Sequence of chain 26.C:
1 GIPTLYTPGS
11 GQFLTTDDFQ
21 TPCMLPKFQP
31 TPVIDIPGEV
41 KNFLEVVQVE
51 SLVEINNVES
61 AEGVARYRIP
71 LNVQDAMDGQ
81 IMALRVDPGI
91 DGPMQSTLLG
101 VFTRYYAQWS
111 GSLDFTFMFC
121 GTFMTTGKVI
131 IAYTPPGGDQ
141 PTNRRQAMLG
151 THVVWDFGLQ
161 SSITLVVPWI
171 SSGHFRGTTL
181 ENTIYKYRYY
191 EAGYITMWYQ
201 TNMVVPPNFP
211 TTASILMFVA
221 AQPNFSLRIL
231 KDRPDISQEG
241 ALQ

Binding-site contacts:
Ligand atom CB contacts residue PRO249 of chain 26.A at 4.3 Å (hydrophobic).
Ligand atom N contacts residue MET247 of chain 26.A at 3.8 Å.
Ligand atom N contacts residue THR248 of chain 26.A at 4.1 Å.
Ligand atom C contacts residue GLY1 of chain 26.P at 1.3 Å.
Ligand atom O contacts residue GLY1 of chain 26.P at 2.2 Å (h-bond).
Ligand atom CB contacts residue GLY1 of chain 26.P at 3.7 Å.
Ligand atom SG contacts residue GLY1 of chain 26.P at 4.4 Å.
Ligand atom N contacts residue GLY1 of chain 26.P at 2.9 Å (h-bond).
Ligand atom O contacts residue ARG233 of chain 26.C at 4.1 Å.
Ligand atom SG contacts residue ILE236 of chain 26.C at 4.3 Å.
Ligand atom CB contacts residue ASP235 of chain 26.C at 2.8 Å.
Ligand atom SG contacts residue THR248 of chain 26.A at 3.2 Å (h-bond).
Ligand atom C contacts residue MET247 of chain 26.A at 3.7 Å (hydrophobic).
Ligand atom CB contacts residue THR248 of chain 26.A at 4.5 Å.
Ligand atom CA contacts residue GLY1 of chain 26.P at 2.4 Å.
Ligand atom C contacts residue ASP235 of chain 26.C at 4.3 Å.
Ligand atom O contacts residue ASP235 of chain 26.C at 3.4 Å.
Ligand atom O contacts residue MET247 of chain 26.A at 3.8 Å.
Ligand atom SG contacts residue PRO249 of chain 26.A at 3.6 Å.
Ligand atom N contacts residue PRO249 of chain 26.A at 3.5 Å.
Ligand atom CA contacts residue MET247 of chain 26.A at 4.2 Å (hydrophobic).
Ligand atom SG contacts residue ASP235 of chain 26.C at 3.7 Å.
Ligand atom SG contacts residue MET247 of chain 26.A at 3.4 Å.
Ligand atom CA contacts residue ASP235 of chain 26.C at 4.0 Å.

The small molecule below binds the protein below.
Small molecule (SMILES): N[C@@H](CS)C(=O)O

Sequence of chain 26.A:
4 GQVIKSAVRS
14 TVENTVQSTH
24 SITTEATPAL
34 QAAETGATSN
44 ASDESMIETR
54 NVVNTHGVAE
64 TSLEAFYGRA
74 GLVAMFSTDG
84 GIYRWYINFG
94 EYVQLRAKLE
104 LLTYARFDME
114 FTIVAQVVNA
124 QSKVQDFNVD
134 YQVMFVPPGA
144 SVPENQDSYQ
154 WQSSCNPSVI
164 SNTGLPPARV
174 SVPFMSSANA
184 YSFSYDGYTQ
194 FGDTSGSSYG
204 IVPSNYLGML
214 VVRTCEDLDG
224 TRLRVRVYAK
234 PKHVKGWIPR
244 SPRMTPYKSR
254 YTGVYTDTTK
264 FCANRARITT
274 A